Binding-site contacts:
Ligand atom C6 contacts residue TRP202 of chain 1.B at 3.6 Å (hydrophobic).
Ligand atom O5 contacts residue GLN87 of chain 1.B at 3.0 Å (h-bond).
Ligand atom N2 contacts residue GLU131 of chain 1.B at 3.0 Å (salt-bridge).
Ligand atom C2 contacts residue HIS101 of chain 1.B at 3.6 Å.
Ligand atom O6 contacts residue GLN87 of chain 1.B at 2.6 Å (h-bond).
Ligand atom C3 contacts residue THR6 of chain 1.D at 2.8 Å.
Ligand atom O4 contacts residue LYS136 of chain 1.B at 2.8 Å (salt-bridge).
Ligand atom C7 contacts residue HIS101 of chain 1.B at 3.7 Å.
Ligand atom O5 contacts residue HIS101 of chain 1.B at 3.8 Å.
Ligand atom C1 contacts residue TYR83 of chain 1.B at 3.3 Å (hydrophobic).
Ligand atom O5 contacts residue THR6 of chain 1.D at 2.4 Å (h-bond).
Ligand atom C4 contacts residue ALA4 of chain 1.D at 3.8 Å (hydrophobic).
Ligand atom O6 contacts residue GLN89 of chain 1.B at 3.7 Å.
Ligand atom C7 contacts residue TYR83 of chain 1.B at 3.0 Å (hydrophobic).
Ligand atom C5 contacts residue THR6 of chain 1.D at 2.9 Å.
Ligand atom O3 contacts residue ALA4 of chain 1.D at 3.8 Å.
Ligand atom N2 contacts residue THR6 of chain 1.D at 2.8 Å (h-bond).
Ligand atom O7 contacts residue ALA103 of chain 1.B at 3.5 Å.
Ligand atom C1 contacts residue THR6 of chain 1.D at 1.4 Å.
Ligand atom C4 contacts residue THR6 of chain 1.D at 3.5 Å.
Ligand atom N2 contacts residue TYR83 of chain 1.B at 3.1 Å (h-bond).
Ligand atom C3 contacts residue ALA4 of chain 1.D at 3.5 Å (hydrophobic).
Ligand atom C4 contacts residue LYS136 of chain 1.B at 3.8 Å.
Ligand atom O7 contacts residue HIS101 of chain 1.B at 2.7 Å (h-bond).
Ligand atom C2 contacts residue TYR83 of chain 1.B at 3.8 Å (hydrophobic).
Ligand atom O4 contacts residue GLN138 of chain 1.B at 2.9 Å (h-bond).
Ligand atom C8 contacts residue TYR83 of chain 1.B at 3.2 Å (hydrophobic).
Ligand atom O4 contacts residue HIS101 of chain 1.B at 3.6 Å.
Ligand atom C8 contacts residue TRP105 of chain 1.B at 3.7 Å (hydrophobic).
Ligand atom C3 contacts residue GLU131 of chain 1.B at 3.4 Å.
Ligand atom C2 contacts residue THR6 of chain 1.D at 2.4 Å.
Ligand atom C7 contacts residue GLU131 of chain 1.B at 3.9 Å.
Ligand atom O7 contacts residue TYR83 of chain 1.B at 3.5 Å (h-bond).
Ligand atom C8 contacts residue PHE128 of chain 1.B at 3.7 Å (hydrophobic).
Ligand atom C6 contacts residue GLN87 of chain 1.B at 3.5 Å.
Ligand atom O3 contacts residue GLU131 of chain 1.B at 2.7 Å (salt-bridge).
Ligand atom C1 contacts residue HIS101 of chain 1.B at 3.7 Å.
Ligand atom O7 contacts residue LYS136 of chain 1.B at 3.7 Å.
Ligand atom C8 contacts residue GLU131 of chain 1.B at 3.7 Å.
Ligand atom O3 contacts residue LYS136 of chain 1.B at 3.0 Å (salt-bridge).

Sequence of chain 1.D:
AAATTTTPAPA

Sequence of chain 1.B:
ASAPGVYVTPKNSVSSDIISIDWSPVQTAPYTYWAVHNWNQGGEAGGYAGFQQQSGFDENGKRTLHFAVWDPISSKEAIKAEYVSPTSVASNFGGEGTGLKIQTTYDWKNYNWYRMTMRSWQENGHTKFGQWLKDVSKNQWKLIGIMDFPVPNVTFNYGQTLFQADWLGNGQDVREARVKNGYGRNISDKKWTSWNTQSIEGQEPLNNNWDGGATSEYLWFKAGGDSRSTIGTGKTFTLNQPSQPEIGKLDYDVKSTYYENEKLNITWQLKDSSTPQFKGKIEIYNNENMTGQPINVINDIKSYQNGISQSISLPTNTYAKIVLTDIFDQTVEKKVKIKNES

This small molecule binds to this protein.
Small molecule (SMILES): CC(=O)N[C@@H]1[C@@H](O)[C@@H](O)[C@@H](CO)O[C@@H]1O